Binding-site contacts:
Ligand atom C06 contacts residue HIS298 of chain 1.B at 3.9 Å.
Ligand atom O34 contacts residue PHE283 of chain 1.B at 3.9 Å.
Ligand atom N38 contacts residue GLU285 of chain 1.B at 3.6 Å.
Ligand atom C19 contacts residue 90D1 of chain 1.H at 3.6 Å.
Ligand atom O24 contacts residue MET300 of chain 1.B at 3.8 Å.
Ligand atom C33 contacts residue TYR228 of chain 1.B at 3.6 Å (hydrophobic).
Ligand atom C22 contacts residue 90D1 of chain 1.H at 3.8 Å.
Ligand atom O17 contacts residue 90D1 of chain 1.H at 3.4 Å (h-bond).
Ligand atom C01 contacts residue TYR228 of chain 1.B at 3.1 Å (hydrophobic).
Ligand atom C39 contacts residue PHE283 of chain 1.B at 3.8 Å (hydrophobic).
Ligand atom N31 contacts residue THR15 of chain 1.B at 3.8 Å.
Ligand atom C13 contacts residue 90D1 of chain 1.H at 3.6 Å.
Ligand atom C20 contacts residue HIS298 of chain 1.B at 3.8 Å.
Ligand atom O34 contacts residue THR15 of chain 1.B at 3.6 Å.
Ligand atom N21 contacts residue HIS298 of chain 1.B at 2.8 Å (h-bond).
Ligand atom C25 contacts residue TYR228 of chain 1.B at 3.5 Å (hydrophobic).
Ligand atom C22 contacts residue HIS298 of chain 1.B at 3.2 Å.
Ligand atom C25 contacts residue SER230 of chain 1.B at 3.7 Å.
Ligand atom C25 contacts residue HIS298 of chain 1.B at 3.9 Å.
Ligand atom O24 contacts residue 90D1 of chain 1.H at 3.8 Å.
Ligand atom C25 contacts residue ALA226 of chain 1.B at 3.5 Å (hydrophobic).
Ligand atom O23 contacts residue ALA226 of chain 1.B at 3.6 Å.
Ligand atom C03 contacts residue PHE250 of chain 1.B at 3.4 Å (hydrophobic).
Ligand atom C05 contacts residue HIS298 of chain 1.B at 3.4 Å.
Ligand atom C22 contacts residue TYR228 of chain 1.B at 3.5 Å (hydrophobic).
Ligand atom O23 contacts residue 90D1 of chain 1.H at 3.9 Å.
Ligand atom O23 contacts residue SER227 of chain 1.B at 2.8 Å (h-bond).
Ligand atom C04 contacts residue PHE250 of chain 1.B at 3.7 Å (hydrophobic).
Ligand atom C32 contacts residue THR15 of chain 1.B at 3.5 Å.
Ligand atom C20 contacts residue TYR228 of chain 1.B at 3.6 Å (hydrophobic).
Ligand atom O23 contacts residue TYR228 of chain 1.B at 2.6 Å (h-bond).
Ligand atom C14 contacts residue 90D1 of chain 1.H at 3.5 Å.
Ligand atom C02 contacts residue PHE250 of chain 1.B at 3.2 Å (hydrophobic).
Ligand atom C04 contacts residue ASP251 of chain 1.B at 3.5 Å.
Ligand atom N21 contacts residue 90D1 of chain 1.H at 3.6 Å.
Ligand atom C05 contacts residue PHE250 of chain 1.B at 3.9 Å (hydrophobic).
Ligand atom C02 contacts residue ASP251 of chain 1.B at 3.3 Å.
Ligand atom C33 contacts residue THR15 of chain 1.B at 3.8 Å.
Ligand atom O24 contacts residue HIS298 of chain 1.B at 2.7 Å (h-bond).
Ligand atom O34 contacts residue TYR228 of chain 1.B at 2.5 Å (h-bond).

Sequence of chain 1.B:
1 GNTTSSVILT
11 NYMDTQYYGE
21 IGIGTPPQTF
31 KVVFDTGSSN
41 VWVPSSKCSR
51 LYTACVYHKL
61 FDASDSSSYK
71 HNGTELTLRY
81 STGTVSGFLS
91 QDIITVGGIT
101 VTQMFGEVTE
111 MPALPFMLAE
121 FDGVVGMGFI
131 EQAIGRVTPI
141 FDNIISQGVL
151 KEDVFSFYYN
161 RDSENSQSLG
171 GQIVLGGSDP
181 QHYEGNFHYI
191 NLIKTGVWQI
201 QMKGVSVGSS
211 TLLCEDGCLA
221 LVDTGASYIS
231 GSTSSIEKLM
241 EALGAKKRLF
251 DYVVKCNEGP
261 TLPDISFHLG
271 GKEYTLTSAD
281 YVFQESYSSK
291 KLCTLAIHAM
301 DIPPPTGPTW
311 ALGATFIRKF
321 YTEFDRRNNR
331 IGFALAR

A protein and the small-molecule ligand that binds it are described below.
Small molecule (SMILES): CCc1cccc(-c2c(F)cccc2[C@](O)(CCCNC(=O)OC)[C@@H]2CCCN(C(=O)CCCNC)C2)c1